A small-molecule ligand and the protein it binds are described below.
Small molecule (SMILES): CC(=O)N[C@H]1[C@H](O[C@H]2[C@H](O)[C@@H](NC(C)=O)CO[C@@H]2CO)O[C@H](CO)[C@@H](O)[C@@H]1O

Sequence of chain 1.A:
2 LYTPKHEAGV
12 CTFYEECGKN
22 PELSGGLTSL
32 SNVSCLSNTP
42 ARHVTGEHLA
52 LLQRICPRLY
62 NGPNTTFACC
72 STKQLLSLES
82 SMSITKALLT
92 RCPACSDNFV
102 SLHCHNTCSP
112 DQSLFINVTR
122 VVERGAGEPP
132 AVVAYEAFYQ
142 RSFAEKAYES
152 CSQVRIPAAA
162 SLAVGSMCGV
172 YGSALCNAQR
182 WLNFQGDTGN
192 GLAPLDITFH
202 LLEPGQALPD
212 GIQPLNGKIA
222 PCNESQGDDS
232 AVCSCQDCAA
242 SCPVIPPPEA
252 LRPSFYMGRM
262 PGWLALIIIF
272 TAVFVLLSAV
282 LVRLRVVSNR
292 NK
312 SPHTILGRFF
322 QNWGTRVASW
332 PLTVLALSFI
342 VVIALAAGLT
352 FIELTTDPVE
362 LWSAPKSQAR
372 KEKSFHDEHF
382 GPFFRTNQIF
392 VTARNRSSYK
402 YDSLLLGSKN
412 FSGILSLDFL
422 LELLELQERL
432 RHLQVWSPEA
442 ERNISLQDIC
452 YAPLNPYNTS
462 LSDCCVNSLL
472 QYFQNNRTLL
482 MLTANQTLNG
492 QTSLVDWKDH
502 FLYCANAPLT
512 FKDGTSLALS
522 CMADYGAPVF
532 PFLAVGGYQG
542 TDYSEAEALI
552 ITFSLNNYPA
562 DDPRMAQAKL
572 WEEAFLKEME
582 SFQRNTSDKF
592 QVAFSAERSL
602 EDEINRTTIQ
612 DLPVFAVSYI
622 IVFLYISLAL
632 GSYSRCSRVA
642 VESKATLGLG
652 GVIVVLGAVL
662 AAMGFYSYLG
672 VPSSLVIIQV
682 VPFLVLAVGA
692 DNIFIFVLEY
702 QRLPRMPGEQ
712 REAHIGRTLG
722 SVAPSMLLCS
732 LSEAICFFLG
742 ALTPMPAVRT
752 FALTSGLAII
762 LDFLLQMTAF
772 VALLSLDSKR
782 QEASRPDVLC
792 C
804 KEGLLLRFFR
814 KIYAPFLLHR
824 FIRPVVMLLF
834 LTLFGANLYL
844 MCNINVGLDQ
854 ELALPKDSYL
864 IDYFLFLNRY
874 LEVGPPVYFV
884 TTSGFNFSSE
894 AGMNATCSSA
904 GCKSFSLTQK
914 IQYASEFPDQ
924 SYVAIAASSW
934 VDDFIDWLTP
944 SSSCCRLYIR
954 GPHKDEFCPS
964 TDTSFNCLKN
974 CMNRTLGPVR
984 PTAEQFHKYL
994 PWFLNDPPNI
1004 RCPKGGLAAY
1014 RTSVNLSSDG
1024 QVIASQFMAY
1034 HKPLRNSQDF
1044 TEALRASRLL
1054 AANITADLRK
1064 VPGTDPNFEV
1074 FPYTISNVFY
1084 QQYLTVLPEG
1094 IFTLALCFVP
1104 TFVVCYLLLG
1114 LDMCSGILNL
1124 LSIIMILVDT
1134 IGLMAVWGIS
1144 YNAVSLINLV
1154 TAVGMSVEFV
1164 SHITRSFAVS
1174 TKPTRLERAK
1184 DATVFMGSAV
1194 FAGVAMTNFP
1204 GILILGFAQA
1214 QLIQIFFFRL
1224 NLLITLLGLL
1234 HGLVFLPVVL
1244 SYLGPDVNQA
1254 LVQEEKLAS

Binding-site contacts:
Ligand atom C5 contacts residue ASN1056 of chain 1.A at 3.7 Å.
Ligand atom N2 contacts residue ASP1060 of chain 1.A at 4.0 Å.
Ligand atom O7 contacts residue ASN1056 of chain 1.A at 4.2 Å.
Ligand atom C8 contacts residue ASP1060 of chain 1.A at 3.4 Å.
Ligand atom C3 contacts residue ASN1056 of chain 1.A at 3.8 Å.
Ligand atom C8 contacts residue ILE246 of chain 1.A at 3.7 Å (hydrophobic).
Ligand atom C7 contacts residue ASN1056 of chain 1.A at 3.8 Å.
Ligand atom O5 contacts residue ASN1056 of chain 1.A at 2.4 Å (h-bond).
Ligand atom C7 contacts residue ASP1060 of chain 1.A at 4.2 Å.
Ligand atom C2 contacts residue ASN1056 of chain 1.A at 2.5 Å.
Ligand atom N2 contacts residue ASN1056 of chain 1.A at 2.9 Å (h-bond).
Ligand atom C4 contacts residue ASN1056 of chain 1.A at 4.2 Å.
Ligand atom C8 contacts residue ALA1059 of chain 1.A at 3.7 Å (hydrophobic).
Ligand atom C1 contacts residue ASN1056 of chain 1.A at 1.4 Å.